Sequence of chain 52.D:
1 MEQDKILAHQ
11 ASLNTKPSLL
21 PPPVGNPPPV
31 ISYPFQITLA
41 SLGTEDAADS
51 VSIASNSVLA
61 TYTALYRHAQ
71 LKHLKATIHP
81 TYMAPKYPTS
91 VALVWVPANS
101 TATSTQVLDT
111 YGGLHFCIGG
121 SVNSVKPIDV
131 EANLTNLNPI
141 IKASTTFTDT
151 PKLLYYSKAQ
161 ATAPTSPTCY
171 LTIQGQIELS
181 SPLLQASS

Sequence of chain 52.C:
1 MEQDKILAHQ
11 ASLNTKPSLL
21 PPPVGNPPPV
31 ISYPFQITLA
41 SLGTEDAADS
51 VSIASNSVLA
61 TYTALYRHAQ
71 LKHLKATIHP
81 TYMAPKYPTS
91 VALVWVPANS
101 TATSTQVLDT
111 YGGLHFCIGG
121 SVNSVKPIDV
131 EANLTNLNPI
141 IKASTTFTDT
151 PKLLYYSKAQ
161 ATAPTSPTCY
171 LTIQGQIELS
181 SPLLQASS

Binding-site contacts:
Ligand atom C5 contacts residue THR110 of chain 52.C at 2.9 Å.
Ligand atom C2 contacts residue GLY113 of chain 52.C at 2.8 Å.
Ligand atom C4' contacts residue TRP95 of chain 52.C at 3.0 Å (hydrophobic).
Ligand atom O5' contacts residue ASN133 of chain 52.C at 2.9 Å (h-bond).
Ligand atom N3 contacts residue LEU114 of chain 52.C at 2.9 Å (h-bond).
Ligand atom O2' contacts residue TRP95 of chain 52.C at 2.5 Å.
Ligand atom OP1 contacts residue ASN136 of chain 52.C at 2.4 Å (h-bond).
Ligand atom N1 contacts residue GLY113 of chain 52.C at 2.8 Å.
Ligand atom OP2 contacts residue ASN133 of chain 52.C at 2.5 Å.
Ligand atom C6 contacts residue VAL94 of chain 52.C at 1.8 Å (hydrophobic).
Ligand atom C1' contacts residue TRP95 of chain 52.C at 2.4 Å (hydrophobic).
Ligand atom O4' contacts residue TRP95 of chain 52.C at 2.8 Å (h-bond).
Ligand atom C6 contacts residue GLY113 of chain 52.C at 1.8 Å.
Ligand atom O3' contacts residue GLU131 of chain 52.C at 2.8 Å (salt-bridge).
Ligand atom O4 contacts residue VAL107 of chain 52.C at 1.8 Å.
Ligand atom N3 contacts residue LEU93 of chain 52.C at 1.6 Å (h-bond).
Ligand atom O2 contacts residue LEU93 of chain 52.C at 1.9 Å (h-bond).
Ligand atom O4 contacts residue GLU131 of chain 52.C at 2.6 Å (salt-bridge).
Ligand atom O4 contacts residue LEU114 of chain 52.C at 2.8 Å (h-bond).
Ligand atom C1' contacts residue VAL94 of chain 52.C at 2.6 Å (hydrophobic).
Ligand atom C4 contacts residue VAL94 of chain 52.C at 2.8 Å (hydrophobic).
Ligand atom C5 contacts residue VAL94 of chain 52.C at 2.5 Å (hydrophobic).
Ligand atom C2 contacts residue LEU93 of chain 52.C at 2.0 Å (hydrophobic).
Ligand atom O2 contacts residue VAL94 of chain 52.C at 1.5 Å.
Ligand atom N3 contacts residue VAL107 of chain 52.C at 2.9 Å.
Ligand atom C4 contacts residue GLY113 of chain 52.C at 1.2 Å.
Ligand atom C6 contacts residue GLY112 of chain 52.C at 2.2 Å.
Ligand atom C5 contacts residue GLY113 of chain 52.C at 1.2 Å.
Ligand atom C4 contacts residue VAL107 of chain 52.C at 2.6 Å (hydrophobic).
Ligand atom C6 contacts residue TYR111 of chain 52.C at 3.1 Å (hydrophobic).
Ligand atom N3 contacts residue GLY113 of chain 52.C at 2.1 Å.
Ligand atom C2 contacts residue VAL94 of chain 52.C at 1.7 Å (hydrophobic).
Ligand atom C5 contacts residue GLY112 of chain 52.C at 2.6 Å.
Ligand atom N1 contacts residue GLY112 of chain 52.C at 2.9 Å (h-bond).
Ligand atom N3 contacts residue VAL94 of chain 52.C at 2.3 Å.
Ligand atom C4 contacts residue LEU93 of chain 52.C at 2.9 Å (hydrophobic).
Ligand atom O4' contacts residue VAL94 of chain 52.C at 2.7 Å.
Ligand atom N1 contacts residue VAL94 of chain 52.C at 1.9 Å.
Ligand atom O4 contacts residue GLY113 of chain 52.C at 2.0 Å.
Ligand atom C4 contacts residue LEU114 of chain 52.C at 2.8 Å (hydrophobic).

This protein binds this small molecule.
Small molecule (SMILES): O=c1ccn([C@@H]2O[C@H](CO[P](=O)(O)O[C@H]3[C@@H](O)[C@H](n4ccc(=O)[nH]c4=O)O[C@@H]3COP(=O)(O)O)[C@@H](O)[C@H]2O)c(=O)[nH]1

Sequence of chain 53.C:
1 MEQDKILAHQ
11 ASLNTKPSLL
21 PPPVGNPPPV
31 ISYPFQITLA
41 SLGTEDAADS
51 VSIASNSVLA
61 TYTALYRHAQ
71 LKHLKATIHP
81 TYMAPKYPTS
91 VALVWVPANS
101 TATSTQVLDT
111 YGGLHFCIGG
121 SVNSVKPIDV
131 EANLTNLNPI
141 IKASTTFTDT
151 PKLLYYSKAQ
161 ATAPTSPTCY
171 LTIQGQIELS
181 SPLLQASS